Sequence of chain 1.B:
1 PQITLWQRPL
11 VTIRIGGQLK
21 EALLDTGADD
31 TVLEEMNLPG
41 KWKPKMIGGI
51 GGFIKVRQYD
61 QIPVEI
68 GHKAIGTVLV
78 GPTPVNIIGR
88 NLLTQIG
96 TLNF

Sequence of chain 1.A:
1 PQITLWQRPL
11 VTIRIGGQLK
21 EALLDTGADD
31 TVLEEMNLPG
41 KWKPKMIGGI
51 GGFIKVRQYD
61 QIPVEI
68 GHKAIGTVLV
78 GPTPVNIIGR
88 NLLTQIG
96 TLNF

Binding-site contacts:
Ligand atom CG2 contacts residue ASP29 of chain 1.B at 2.9 Å.
Ligand atom CD1 contacts residue ILE47 of chain 1.B at 3.2 Å (hydrophobic).
Ligand atom N contacts residue GLY48 of chain 1.A at 2.7 Å (h-bond).
Ligand atom CD1 contacts residue ILE50 of chain 1.A at 3.2 Å (hydrophobic).
Ligand atom OS contacts residue ASP25 of chain 1.B at 2.7 Å (salt-bridge).
Ligand atom CS contacts residue ASP25 of chain 1.A at 3.4 Å.
Ligand atom CG1 contacts residue ARG8 of chain 1.A at 3.1 Å.
Ligand atom OE1 contacts residue ARG8 of chain 1.B at 3.4 Å.
Ligand atom C1B contacts residue ASP25 of chain 1.B at 3.2 Å.
Ligand atom O contacts residue ILE47 of chain 1.B at 3.4 Å.
Ligand atom O contacts residue GLY49 of chain 1.A at 3.5 Å.
Ligand atom C contacts residue GLY48 of chain 1.A at 3.4 Å.
Ligand atom N contacts residue GLY27 of chain 1.A at 3.4 Å (h-bond).
Ligand atom O contacts residue GLY48 of chain 1.B at 3.5 Å (h-bond).
Ligand atom CG2 contacts residue ASP30 of chain 1.B at 3.4 Å.
Ligand atom CD2 contacts residue ILE84 of chain 1.B at 3.2 Å (hydrophobic).
Ligand atom C1 contacts residue GLY27 of chain 1.B at 3.5 Å.
Ligand atom CG2 contacts residue ILE84 of chain 1.A at 3.2 Å (hydrophobic).
Ligand atom OG contacts residue ASP30 of chain 1.A at 2.6 Å (salt-bridge).
Ligand atom O contacts residue ASP29 of chain 1.B at 3.3 Å.
Ligand atom ND2 contacts residue ASP30 of chain 1.A at 3.4 Å (salt-bridge).
Ligand atom NE2 contacts residue VAL82 of chain 1.B at 3.2 Å.
Ligand atom CD2 contacts residue LEU23 of chain 1.B at 3.5 Å (hydrophobic).
Ligand atom CA contacts residue GLY48 of chain 1.A at 3.5 Å.
Ligand atom OD1 contacts residue ILE47 of chain 1.A at 3.3 Å.
Ligand atom O contacts residue GLY48 of chain 1.A at 3.1 Å (h-bond).
Ligand atom N contacts residue GLY48 of chain 1.B at 2.9 Å (h-bond).
Ligand atom CG2 contacts residue GLY48 of chain 1.B at 3.4 Å.
Ligand atom CG2 contacts residue ALA28 of chain 1.B at 3.4 Å (hydrophobic).
Ligand atom ND2 contacts residue ALA28 of chain 1.A at 3.1 Å.
Ligand atom CA contacts residue GLY48 of chain 1.A at 3.2 Å.
Ligand atom O contacts residue ASP29 of chain 1.A at 3.0 Å (salt-bridge).
Ligand atom CT contacts residue ASP25 of chain 1.A at 3.0 Å.
Ligand atom CS contacts residue ASP25 of chain 1.B at 3.4 Å.
Ligand atom CG1 contacts residue ILE47 of chain 1.B at 3.5 Å (hydrophobic).
Ligand atom N contacts residue GLY27 of chain 1.B at 3.4 Å (h-bond).
Ligand atom ND2 contacts residue ASP29 of chain 1.A at 3.2 Å (salt-bridge).
Ligand atom CB contacts residue ASP30 of chain 1.A at 3.2 Å.
Ligand atom CD1 contacts residue GLY48 of chain 1.B at 3.2 Å.
Ligand atom OS contacts residue ASP25 of chain 1.A at 2.4 Å (salt-bridge).

A small-molecule ligand and the protein it binds are described below.
Small molecule (SMILES): CC[C@H](C)[C@H](NC(=O)[C@@H](C[C@H](O)[C@H](CC(C)C)NC(=O)[C@H](CC(N)=O)NC(=O)[C@H](CCC(N)=O)NC(=O)[C@H](CO)NC(=O)[C@@H](N)C(C)C)C(C)C)C(=O)N[C@H](C(=O)O)C(C)C